Binding-site contacts:
Ligand atom C8 contacts residue TYR92 of chain 1.A at 3.6 Å (hydrophobic).
Ligand atom N5 contacts residue TRP147 of chain 1.A at 3.7 Å.
Ligand atom N2 contacts residue PHE187 of chain 1.A at 3.9 Å.
Ligand atom O8 contacts residue ILE220 of chain 1.A at 3.6 Å.
Ligand atom C10 contacts residue LEU188 of chain 1.A at 3.6 Å (hydrophobic).
Ligand atom C11 contacts residue GLY128 of chain 1.A at 3.6 Å.
Ligand atom O1A contacts residue SER130 of chain 1.A at 2.7 Å (h-bond).
Ligand atom O4 contacts residue ILE220 of chain 1.A at 4.0 Å.
Ligand atom O1A contacts residue ILE220 of chain 1.A at 3.2 Å.
Ligand atom O1A contacts residue SER131 of chain 1.A at 3.9 Å.
Ligand atom C4 contacts residue ASP219 of chain 1.A at 3.5 Å.
Ligand atom O1B contacts residue SER130 of chain 1.A at 3.3 Å.
Ligand atom C3 contacts residue ASP184 of chain 1.A at 3.9 Å.
Ligand atom C1 contacts residue SER131 of chain 1.A at 3.7 Å.
Ligand atom N5 contacts residue THR129 of chain 1.A at 3.1 Å (h-bond).
Ligand atom O3 contacts residue ASP219 of chain 1.A at 2.9 Å (salt-bridge).
Ligand atom O8 contacts residue TRP147 of chain 1.A at 3.8 Å.
Ligand atom O9 contacts residue SER222 of chain 1.A at 2.6 Å (h-bond).
Ligand atom C8 contacts residue LEU188 of chain 1.A at 3.7 Å (hydrophobic).
Ligand atom C11 contacts residue TRP147 of chain 1.A at 3.7 Å (hydrophobic).
Ligand atom C11 contacts residue THR149 of chain 1.A at 3.9 Å.
Ligand atom C7 contacts residue TRP147 of chain 1.A at 3.8 Å (hydrophobic).
Ligand atom O9 contacts residue TYR92 of chain 1.A at 3.3 Å (h-bond).
Ligand atom C7 contacts residue LEU188 of chain 1.A at 3.9 Å (hydrophobic).
Ligand atom C4 contacts residue THR129 of chain 1.A at 3.2 Å.
Ligand atom O10 contacts residue LEU188 of chain 1.A at 3.2 Å.
Ligand atom C5 contacts residue THR129 of chain 1.A at 3.7 Å.
Ligand atom C11 contacts residue THR129 of chain 1.A at 3.9 Å.
Ligand atom O7 contacts residue LEU188 of chain 1.A at 3.6 Å.
Ligand atom C8 contacts residue PHE187 of chain 1.A at 3.6 Å (hydrophobic).
Ligand atom C3 contacts residue ASP219 of chain 1.A at 3.5 Å.
Ligand atom O4 contacts residue ASP219 of chain 1.A at 2.8 Å (salt-bridge).
Ligand atom O8 contacts residue TYR92 of chain 1.A at 2.8 Å (h-bond).
Ligand atom O1B contacts residue SER131 of chain 1.A at 2.7 Å (h-bond).
Ligand atom C1 contacts residue SER130 of chain 1.A at 3.5 Å.
Ligand atom C9 contacts residue TYR92 of chain 1.A at 3.3 Å (hydrophobic).
Ligand atom C10 contacts residue THR129 of chain 1.A at 4.0 Å.
Ligand atom C1 contacts residue PHE187 of chain 1.A at 3.9 Å (hydrophobic).
Ligand atom O4 contacts residue THR129 of chain 1.A at 3.6 Å (h-bond).
Ligand atom C9 contacts residue SER222 of chain 1.A at 3.5 Å.

The small molecule below binds the protein below.
Small molecule (SMILES): CC(=O)N[C@@H]1[C@@H](O)[C@H](O[C@@H]2O[C@H](CO[C@]3(C(=O)O)C[C@H](O)[C@@H](NC(C)=O)[C@H]([C@H](O)[C@H](O)CO)O3)[C@H](O)[C@H](O)[C@H]2O)[C@@H](CO)O[C@H]1O

Sequence of chain 1.A:
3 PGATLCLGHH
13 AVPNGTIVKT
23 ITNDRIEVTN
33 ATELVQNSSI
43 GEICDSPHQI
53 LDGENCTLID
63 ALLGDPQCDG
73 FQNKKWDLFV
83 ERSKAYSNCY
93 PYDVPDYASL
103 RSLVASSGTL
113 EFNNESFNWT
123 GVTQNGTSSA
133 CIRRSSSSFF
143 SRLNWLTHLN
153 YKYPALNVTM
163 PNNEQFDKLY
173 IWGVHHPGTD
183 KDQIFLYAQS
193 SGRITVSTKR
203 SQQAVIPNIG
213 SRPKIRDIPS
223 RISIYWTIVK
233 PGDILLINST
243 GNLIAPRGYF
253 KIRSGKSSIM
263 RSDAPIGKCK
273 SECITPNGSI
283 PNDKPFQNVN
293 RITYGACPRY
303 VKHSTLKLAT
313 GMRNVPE